The small molecule below binds the protein below.
Small molecule (SMILES): C=C(C)c1cccc(C(C)(C)NC(=O)Nc2ccc(Br)cc2)c1

Sequence of chain 1.B:
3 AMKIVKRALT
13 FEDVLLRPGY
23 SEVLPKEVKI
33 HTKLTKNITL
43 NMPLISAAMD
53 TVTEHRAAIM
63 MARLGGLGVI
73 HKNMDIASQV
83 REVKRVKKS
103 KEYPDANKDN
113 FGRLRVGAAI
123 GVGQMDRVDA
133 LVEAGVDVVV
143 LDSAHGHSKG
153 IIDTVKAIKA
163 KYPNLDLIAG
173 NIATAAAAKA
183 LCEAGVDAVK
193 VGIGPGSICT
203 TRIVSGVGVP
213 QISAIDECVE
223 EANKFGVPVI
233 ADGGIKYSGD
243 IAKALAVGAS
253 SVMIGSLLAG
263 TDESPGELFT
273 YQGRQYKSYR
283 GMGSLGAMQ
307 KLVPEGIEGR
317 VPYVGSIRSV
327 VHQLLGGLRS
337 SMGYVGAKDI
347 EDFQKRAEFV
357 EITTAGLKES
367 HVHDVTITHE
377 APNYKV

Binding-site contacts:
Ligand atom C8 contacts residue TYR340 of chain 1.B at 3.9 Å (hydrophobic).
Ligand atom BR1 contacts residue VAL25 of chain 1.B at 4.0 Å.
Ligand atom C8 contacts residue SER336 of chain 1.B at 3.9 Å.
Ligand atom C contacts residue GLU311 of chain 3.B at 3.8 Å.
Ligand atom C20 contacts residue IMP1 of chain 3.K at 3.6 Å.
Ligand atom C23 contacts residue MET290 of chain 3.B at 3.8 Å (hydrophobic).
Ligand atom C15 contacts residue MET284 of chain 3.B at 3.7 Å (hydrophobic).
Ligand atom C contacts residue ALA146 of chain 3.B at 3.9 Å (hydrophobic).
Ligand atom C18 contacts residue ALA146 of chain 3.B at 3.9 Å (hydrophobic).
Ligand atom N1 contacts residue GLU311 of chain 3.B at 3.1 Å (salt-bridge).
Ligand atom C19 contacts residue IMP1 of chain 3.K at 3.6 Å.
Ligand atom C15 contacts residue GLY285 of chain 3.B at 3.6 Å.
Ligand atom C21 contacts residue THR203 of chain 3.B at 3.1 Å.
Ligand atom C9 contacts residue TYR340 of chain 1.B at 3.6 Å (hydrophobic).
Ligand atom C19 contacts residue ALA146 of chain 3.B at 3.6 Å (hydrophobic).
Ligand atom BR1 contacts residue GLY339 of chain 1.B at 3.4 Å.
Ligand atom C22 contacts residue MET290 of chain 3.B at 3.5 Å (hydrophobic).
Ligand atom C6 contacts residue PRO27 of chain 1.B at 3.9 Å (hydrophobic).
Ligand atom C23 contacts residue VAL309 of chain 3.B at 3.9 Å (hydrophobic).
Ligand atom C4 contacts residue GLU311 of chain 3.B at 3.9 Å.
Ligand atom C14 contacts residue MET284 of chain 3.B at 4.0 Å (hydrophobic).
Ligand atom O contacts residue ALA146 of chain 3.B at 3.7 Å.
Ligand atom C13 contacts residue GLY285 of chain 3.B at 3.8 Å.
Ligand atom C20 contacts residue ALA146 of chain 3.B at 3.8 Å (hydrophobic).
Ligand atom C17 contacts residue ALA146 of chain 3.B at 3.9 Å (hydrophobic).
Ligand atom N2 contacts residue GLU311 of chain 3.B at 3.5 Å (salt-bridge).
Ligand atom C14 contacts residue GLY285 of chain 3.B at 3.5 Å.
Ligand atom C7 contacts residue PRO27 of chain 1.B at 3.9 Å (hydrophobic).
Ligand atom C21 contacts residue IMP1 of chain 3.K at 3.4 Å.
Ligand atom C4 contacts residue ALA146 of chain 3.B at 3.9 Å (hydrophobic).
Ligand atom C21 contacts residue GLU311 of chain 3.B at 3.4 Å.
Ligand atom N1 contacts residue ALA146 of chain 3.B at 3.9 Å.
Ligand atom C21 contacts residue TYR340 of chain 1.B at 3.7 Å (hydrophobic).
Ligand atom C23 contacts residue GLY285 of chain 3.B at 3.7 Å.
Ligand atom C21 contacts residue ALA146 of chain 3.B at 3.7 Å (hydrophobic).
Ligand atom C9 contacts residue GLU311 of chain 3.B at 3.8 Å.
Ligand atom C8 contacts residue PRO27 of chain 1.B at 4.0 Å (hydrophobic).
Ligand atom C16 contacts residue GLY285 of chain 3.B at 3.9 Å.
Ligand atom BR1 contacts residue HIS147 of chain 3.B at 3.8 Å.
Ligand atom C23 contacts residue GLU311 of chain 3.B at 3.9 Å.

Sequence of chain 3.B:
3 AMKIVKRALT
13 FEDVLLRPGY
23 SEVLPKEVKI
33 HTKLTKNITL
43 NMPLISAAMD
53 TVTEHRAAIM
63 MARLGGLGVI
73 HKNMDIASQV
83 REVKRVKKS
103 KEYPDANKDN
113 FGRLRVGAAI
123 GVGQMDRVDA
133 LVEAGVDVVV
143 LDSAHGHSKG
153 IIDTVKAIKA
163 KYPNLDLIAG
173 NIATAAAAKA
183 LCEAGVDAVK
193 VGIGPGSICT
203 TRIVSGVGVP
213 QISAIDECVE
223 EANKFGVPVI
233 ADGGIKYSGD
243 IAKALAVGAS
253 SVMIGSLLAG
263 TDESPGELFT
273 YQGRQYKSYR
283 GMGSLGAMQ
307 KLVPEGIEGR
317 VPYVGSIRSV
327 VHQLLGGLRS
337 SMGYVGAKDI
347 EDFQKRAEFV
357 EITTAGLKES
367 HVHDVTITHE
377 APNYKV